This small molecule binds to this protein.
Small molecule (SMILES): OC[C@@H](O)C(O)[C@@H](O)CO

Sequence of chain 1.A:
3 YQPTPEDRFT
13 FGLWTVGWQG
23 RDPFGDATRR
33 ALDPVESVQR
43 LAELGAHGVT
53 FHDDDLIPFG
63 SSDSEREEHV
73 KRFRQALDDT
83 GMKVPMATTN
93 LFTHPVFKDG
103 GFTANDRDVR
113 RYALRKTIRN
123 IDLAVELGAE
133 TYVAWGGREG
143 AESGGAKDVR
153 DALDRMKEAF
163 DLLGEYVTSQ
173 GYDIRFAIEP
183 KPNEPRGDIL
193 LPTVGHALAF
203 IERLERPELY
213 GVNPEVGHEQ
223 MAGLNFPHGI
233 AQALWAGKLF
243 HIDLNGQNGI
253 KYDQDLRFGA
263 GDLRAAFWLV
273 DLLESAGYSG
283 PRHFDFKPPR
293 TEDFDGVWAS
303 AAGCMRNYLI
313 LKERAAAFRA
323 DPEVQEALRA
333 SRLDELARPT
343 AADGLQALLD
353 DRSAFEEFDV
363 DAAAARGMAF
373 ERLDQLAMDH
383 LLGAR

Sequence of chain 3.A:
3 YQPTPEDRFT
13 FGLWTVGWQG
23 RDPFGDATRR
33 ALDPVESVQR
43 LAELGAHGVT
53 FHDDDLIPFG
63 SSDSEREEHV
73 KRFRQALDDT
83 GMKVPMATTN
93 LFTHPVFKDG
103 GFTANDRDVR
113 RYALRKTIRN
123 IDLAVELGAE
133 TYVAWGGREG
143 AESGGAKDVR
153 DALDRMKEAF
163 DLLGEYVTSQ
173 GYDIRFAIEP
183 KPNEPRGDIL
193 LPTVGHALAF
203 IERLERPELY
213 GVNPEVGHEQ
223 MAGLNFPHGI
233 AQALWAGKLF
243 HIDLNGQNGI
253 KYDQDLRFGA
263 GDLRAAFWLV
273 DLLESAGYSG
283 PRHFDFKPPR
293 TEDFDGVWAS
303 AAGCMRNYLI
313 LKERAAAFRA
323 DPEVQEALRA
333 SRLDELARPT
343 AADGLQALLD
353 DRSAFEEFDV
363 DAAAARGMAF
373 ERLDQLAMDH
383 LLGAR

Binding-site contacts:
Ligand atom C1 contacts residue LYS183 of chain 1.A at 4.1 Å.
Ligand atom O1 contacts residue PHE26 of chain 3.A at 3.7 Å.
Ligand atom O1 contacts residue LYS183 of chain 1.A at 3.0 Å (salt-bridge).
Ligand atom C5 contacts residue GLU181 of chain 1.A at 4.0 Å.
Ligand atom O1 contacts residue MN1 of chain 1.C at 3.5 Å.
Ligand atom O5 contacts residue TRP137 of chain 1.A at 3.6 Å.
Ligand atom O4 contacts residue GLU181 of chain 1.A at 2.5 Å (salt-bridge).
Ligand atom O2 contacts residue MN1 of chain 1.D at 2.3 Å.
Ligand atom O2 contacts residue ASP287 of chain 1.A at 3.0 Å (salt-bridge).
Ligand atom C1 contacts residue PHE26 of chain 3.A at 3.4 Å (hydrophobic).
Ligand atom O2 contacts residue MN1 of chain 1.C at 3.8 Å.
Ligand atom C2 contacts residue HIS220 of chain 1.A at 3.8 Å.
Ligand atom C4 contacts residue GLU181 of chain 1.A at 3.3 Å.
Ligand atom O1 contacts residue ASP255 of chain 1.A at 3.4 Å (salt-bridge).
Ligand atom C4 contacts residue TRP137 of chain 1.A at 3.7 Å (hydrophobic).
Ligand atom O4 contacts residue ASP287 of chain 1.A at 3.1 Å (salt-bridge).
Ligand atom C5 contacts residue HIS54 of chain 1.A at 3.5 Å.
Ligand atom C2 contacts residue GLU181 of chain 1.A at 3.7 Å.
Ligand atom O3 contacts residue TRP16 of chain 1.A at 3.5 Å (h-bond).
Ligand atom C2 contacts residue ASP287 of chain 1.A at 3.9 Å.
Ligand atom O3 contacts residue ASP287 of chain 1.A at 2.8 Å (salt-bridge).
Ligand atom O3 contacts residue MN1 of chain 1.D at 3.7 Å.
Ligand atom O5 contacts residue HIS54 of chain 1.A at 2.8 Å (h-bond).
Ligand atom O2 contacts residue GLU181 of chain 1.A at 3.0 Å (salt-bridge).
Ligand atom C4 contacts residue ASP287 of chain 1.A at 3.9 Å.
Ligand atom C4 contacts residue MN1 of chain 1.D at 3.4 Å.
Ligand atom C3 contacts residue ASP287 of chain 1.A at 3.6 Å.
Ligand atom O1 contacts residue HIS220 of chain 1.A at 3.3 Å (h-bond).
Ligand atom C1 contacts residue TRP137 of chain 1.A at 3.6 Å (hydrophobic).
Ligand atom C2 contacts residue MN1 of chain 1.D at 3.4 Å.
Ligand atom C3 contacts residue TRP137 of chain 1.A at 3.7 Å (hydrophobic).
Ligand atom O4 contacts residue ASP245 of chain 1.A at 3.3 Å (salt-bridge).
Ligand atom O1 contacts residue TRP137 of chain 1.A at 3.6 Å.
Ligand atom C5 contacts residue TRP137 of chain 1.A at 3.9 Å (hydrophobic).
Ligand atom O2 contacts residue GLU217 of chain 1.A at 3.0 Å (salt-bridge).
Ligand atom C3 contacts residue MN1 of chain 1.D at 3.6 Å.
Ligand atom O2 contacts residue HIS220 of chain 1.A at 3.2 Å.
Ligand atom O5 contacts residue PHE94 of chain 1.A at 3.7 Å.
Ligand atom O4 contacts residue MN1 of chain 1.D at 2.3 Å.
Ligand atom C2 contacts residue TRP137 of chain 1.A at 3.6 Å (hydrophobic).